Binding-site contacts:
Ligand atom C7 contacts residue ASN644 of chain 1.C at 3.6 Å.
Ligand atom C5 contacts residue ASN644 of chain 1.C at 3.7 Å.
Ligand atom O7 contacts residue ASN644 of chain 1.C at 3.8 Å.
Ligand atom C1 contacts residue ASN644 of chain 1.C at 1.4 Å.
Ligand atom C2 contacts residue ASN644 of chain 1.C at 2.5 Å.
Ligand atom N2 contacts residue ASN644 of chain 1.C at 2.9 Å (h-bond).
Ligand atom C4 contacts residue ASN644 of chain 1.C at 4.2 Å.
Ligand atom C3 contacts residue ASN644 of chain 1.C at 3.8 Å.
Ligand atom C8 contacts residue HIS642 of chain 1.C at 4.1 Å.
Ligand atom O5 contacts residue ASN644 of chain 1.C at 2.4 Å (h-bond).

A protein and the small-molecule ligand that binds it are described below.
Small molecule (SMILES): CC(=O)N[C@@H]1[C@@H](O)[C@H](O)[C@@H](CO)O[C@H]1O

Sequence of chain 1.C:
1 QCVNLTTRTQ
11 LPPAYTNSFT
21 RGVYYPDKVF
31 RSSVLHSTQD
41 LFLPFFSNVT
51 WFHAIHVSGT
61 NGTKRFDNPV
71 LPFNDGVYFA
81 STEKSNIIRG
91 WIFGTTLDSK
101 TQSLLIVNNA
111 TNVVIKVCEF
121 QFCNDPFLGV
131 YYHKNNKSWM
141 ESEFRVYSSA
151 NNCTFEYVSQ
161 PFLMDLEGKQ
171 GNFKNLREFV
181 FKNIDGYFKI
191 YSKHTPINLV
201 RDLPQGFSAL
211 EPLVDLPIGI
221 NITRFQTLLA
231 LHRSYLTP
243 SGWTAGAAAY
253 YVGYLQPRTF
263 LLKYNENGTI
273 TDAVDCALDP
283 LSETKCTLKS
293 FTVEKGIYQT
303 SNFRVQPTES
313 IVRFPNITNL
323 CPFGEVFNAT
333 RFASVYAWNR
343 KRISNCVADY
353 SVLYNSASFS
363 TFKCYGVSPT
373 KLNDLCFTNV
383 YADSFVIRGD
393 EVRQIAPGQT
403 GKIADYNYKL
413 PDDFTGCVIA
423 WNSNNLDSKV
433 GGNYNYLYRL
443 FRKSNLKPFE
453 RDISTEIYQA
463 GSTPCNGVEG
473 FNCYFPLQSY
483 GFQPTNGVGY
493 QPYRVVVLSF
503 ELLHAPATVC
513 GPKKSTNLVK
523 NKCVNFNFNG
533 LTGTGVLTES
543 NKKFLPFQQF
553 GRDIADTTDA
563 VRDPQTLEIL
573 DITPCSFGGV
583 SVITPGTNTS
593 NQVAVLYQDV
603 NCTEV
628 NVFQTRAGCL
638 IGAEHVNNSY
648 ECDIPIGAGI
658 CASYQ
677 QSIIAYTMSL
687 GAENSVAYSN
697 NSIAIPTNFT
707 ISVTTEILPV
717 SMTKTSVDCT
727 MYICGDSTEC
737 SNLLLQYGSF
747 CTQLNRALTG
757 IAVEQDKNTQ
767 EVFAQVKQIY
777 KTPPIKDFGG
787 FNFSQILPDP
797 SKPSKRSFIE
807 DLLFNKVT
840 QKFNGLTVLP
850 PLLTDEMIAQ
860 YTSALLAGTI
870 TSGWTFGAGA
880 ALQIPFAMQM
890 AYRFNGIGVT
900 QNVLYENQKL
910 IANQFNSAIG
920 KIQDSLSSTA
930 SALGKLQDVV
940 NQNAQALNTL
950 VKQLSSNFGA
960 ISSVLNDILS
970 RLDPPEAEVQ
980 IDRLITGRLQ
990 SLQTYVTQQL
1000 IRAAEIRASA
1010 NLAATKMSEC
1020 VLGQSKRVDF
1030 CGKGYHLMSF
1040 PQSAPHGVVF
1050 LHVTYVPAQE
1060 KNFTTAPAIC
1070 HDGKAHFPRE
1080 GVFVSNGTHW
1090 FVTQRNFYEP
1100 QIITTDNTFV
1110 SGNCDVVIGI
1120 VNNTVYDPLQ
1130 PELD